Sequence of chain 4.A:
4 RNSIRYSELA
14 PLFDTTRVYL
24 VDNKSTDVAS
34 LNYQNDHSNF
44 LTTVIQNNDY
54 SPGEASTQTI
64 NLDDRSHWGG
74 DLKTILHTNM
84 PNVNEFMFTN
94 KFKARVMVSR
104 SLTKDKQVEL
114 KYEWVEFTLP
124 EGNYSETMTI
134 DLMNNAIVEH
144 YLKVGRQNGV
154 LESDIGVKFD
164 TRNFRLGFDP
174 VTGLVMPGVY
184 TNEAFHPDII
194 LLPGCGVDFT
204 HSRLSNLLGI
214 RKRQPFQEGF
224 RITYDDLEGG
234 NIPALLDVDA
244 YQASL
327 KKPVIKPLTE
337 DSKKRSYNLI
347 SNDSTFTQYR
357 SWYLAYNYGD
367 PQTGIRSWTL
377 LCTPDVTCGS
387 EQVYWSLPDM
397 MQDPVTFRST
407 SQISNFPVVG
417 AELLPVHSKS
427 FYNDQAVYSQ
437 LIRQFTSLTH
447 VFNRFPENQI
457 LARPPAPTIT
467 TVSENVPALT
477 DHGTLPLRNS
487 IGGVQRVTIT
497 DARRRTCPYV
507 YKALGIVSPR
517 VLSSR

Binding-site contacts:
Ligand atom C1 contacts residue TRP374 of chain 4.A at 3.6 Å (hydrophobic).
Ligand atom S1 contacts residue LYS215 of chain 4.A at 4.1 Å.
Ligand atom O3S contacts residue ARG224 of chain 4.A at 2.9 Å (salt-bridge).
Ligand atom C13 contacts residue C151 of chain 4.D at 4.5 Å.
Ligand atom C6 contacts residue C151 of chain 4.D at 4.2 Å.
Ligand atom C5 contacts residue C151 of chain 4.D at 4.0 Å.
Ligand atom O3S contacts residue PHE223 of chain 4.A at 3.9 Å.
Ligand atom C8 contacts residue C151 of chain 4.D at 3.7 Å.
Ligand atom C2 contacts residue TRP374 of chain 4.A at 4.1 Å (hydrophobic).
Ligand atom O1S contacts residue GLY222 of chain 4.A at 2.3 Å (h-bond).
Ligand atom O3S contacts residue GLY222 of chain 4.A at 2.9 Å (h-bond).
Ligand atom C11 contacts residue C151 of chain 4.D at 3.5 Å.
Ligand atom S1 contacts residue ARG224 of chain 4.A at 4.3 Å.
Ligand atom O1S contacts residue LYS215 of chain 4.A at 2.7 Å (salt-bridge).
Ligand atom C12 contacts residue C151 of chain 4.D at 3.4 Å.
Ligand atom O1S contacts residue PHE223 of chain 4.A at 4.5 Å.
Ligand atom O2S contacts residue ARG224 of chain 4.A at 4.5 Å.
Ligand atom C10 contacts residue C151 of chain 4.D at 3.4 Å.
Ligand atom O1S contacts residue TRP374 of chain 4.A at 4.3 Å.
Ligand atom O3S contacts residue TRP374 of chain 4.A at 3.3 Å.
Ligand atom C16 contacts residue ASP229 of chain 4.A at 4.3 Å.
Ligand atom S1 contacts residue GLY222 of chain 4.A at 3.0 Å (h-bond).
Ligand atom S1 contacts residue TRP374 of chain 4.A at 4.0 Å.
Ligand atom C9 contacts residue C151 of chain 4.D at 3.4 Å.
Ligand atom O2S contacts residue GLY222 of chain 4.A at 3.3 Å (h-bond).
Ligand atom C3 contacts residue TRP374 of chain 4.A at 4.3 Å (hydrophobic).
Ligand atom C7 contacts residue C151 of chain 4.D at 3.4 Å.

A protein and the small-molecule ligand that binds it are described below.
Small molecule (SMILES): CCCCCCCCCCCC[N+](C)(C)CCCS(=O)(=O)O